Binding-site contacts:
Ligand atom C09 contacts residue L1Y1 of chain 1.L at 0.5 Å.
Ligand atom O10 contacts residue L1Y1 of chain 1.L at 0.8 Å.
Ligand atom C17 contacts residue THR18 of chain 1.C at 3.4 Å.
Ligand atom O19 contacts residue L1Y1 of chain 1.L at 0.4 Å (h-bond).
Ligand atom O19 contacts residue THR18 of chain 1.C at 2.8 Å (h-bond).
Ligand atom C15 contacts residue ARG52 of chain 1.C at 3.3 Å.
Ligand atom C16 contacts residue SO41 of chain 1.M at 3.3 Å.
Ligand atom C07 contacts residue L1Y1 of chain 1.L at 0.1 Å.
Ligand atom C16 contacts residue L1Y1 of chain 1.L at 0.8 Å.
Ligand atom C14 contacts residue ARG52 of chain 1.C at 3.3 Å.
Ligand atom C12 contacts residue L1Y1 of chain 1.L at 0.7 Å.
Ligand atom C04 contacts residue GLY151 of chain 1.D at 3.2 Å.
Ligand atom C13 contacts residue L1Y1 of chain 1.L at 0.7 Å.
Ligand atom O20 contacts residue GLY151 of chain 1.D at 2.6 Å (h-bond).
Ligand atom C02 contacts residue L1Y1 of chain 1.L at 0.1 Å.
Ligand atom O08 contacts residue LEU153 of chain 1.D at 3.4 Å (h-bond).
Ligand atom C05 contacts residue L1Y1 of chain 1.L at 0.4 Å.
Ligand atom O18 contacts residue GLY118 of chain 1.C at 3.4 Å (h-bond).
Ligand atom C17 contacts residue L1Y1 of chain 1.L at 0.2 Å.
Ligand atom O19 contacts residue LYS22 of chain 1.C at 2.8 Å (salt-bridge).
Ligand atom C11 contacts residue L1Y1 of chain 1.L at 1.0 Å.
Ligand atom C17 contacts residue SO41 of chain 1.M at 3.0 Å.
Ligand atom C11 contacts residue THR18 of chain 1.C at 3.1 Å.
Ligand atom O19 contacts residue GLY118 of chain 1.C at 3.0 Å (h-bond).
Ligand atom O20 contacts residue L1Y1 of chain 1.L at 0.2 Å (h-bond).
Ligand atom C01 contacts residue L1Y1 of chain 1.L at 0.3 Å.
Ligand atom C03 contacts residue L1Y1 of chain 1.L at 0.1 Å.
Ligand atom O19 contacts residue SO41 of chain 1.M at 2.9 Å (h-bond).
Ligand atom O18 contacts residue L1Y1 of chain 1.L at 0.5 Å (h-bond).
Ligand atom C13 contacts residue LEU150 of chain 1.D at 3.4 Å (hydrophobic).
Ligand atom O20 contacts residue THR152 of chain 1.D at 3.2 Å (h-bond).
Ligand atom C06 contacts residue L1Y1 of chain 1.L at 0.4 Å.
Ligand atom C15 contacts residue L1Y1 of chain 1.L at 1.4 Å.
Ligand atom C16 contacts residue THR18 of chain 1.C at 3.2 Å.
Ligand atom C04 contacts residue L1Y1 of chain 1.L at 0.3 Å.
Ligand atom O20 contacts residue LEU153 of chain 1.D at 3.4 Å (h-bond).
Ligand atom C14 contacts residue L1Y1 of chain 1.L at 0.4 Å.
Ligand atom O08 contacts residue ASN154 of chain 1.D at 3.0 Å (h-bond).
Ligand atom O08 contacts residue L1Y1 of chain 1.L at 0.2 Å (h-bond).
Ligand atom C07 contacts residue GLY151 of chain 1.D at 3.2 Å.

Sequence of chain 1.C:
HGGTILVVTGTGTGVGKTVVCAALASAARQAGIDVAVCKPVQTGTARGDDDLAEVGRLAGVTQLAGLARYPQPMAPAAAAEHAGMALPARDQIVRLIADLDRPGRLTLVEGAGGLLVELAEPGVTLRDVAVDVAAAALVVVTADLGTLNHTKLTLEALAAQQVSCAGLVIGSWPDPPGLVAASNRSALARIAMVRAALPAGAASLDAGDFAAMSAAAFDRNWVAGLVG

Sequence of chain 1.D:
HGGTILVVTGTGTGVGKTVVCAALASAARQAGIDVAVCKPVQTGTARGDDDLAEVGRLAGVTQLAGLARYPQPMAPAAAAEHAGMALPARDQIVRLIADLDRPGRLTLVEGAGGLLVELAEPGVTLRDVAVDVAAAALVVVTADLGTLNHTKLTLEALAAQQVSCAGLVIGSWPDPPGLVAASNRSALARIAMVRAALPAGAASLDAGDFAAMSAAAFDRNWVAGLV

A protein and the small-molecule ligand that binds it are described below.
Small molecule (SMILES): O=C(O)C[C@@H]1CCC[C@H]1C(=O)c1ccc(C(=O)O)cc1